Sequence of chain 1.A:
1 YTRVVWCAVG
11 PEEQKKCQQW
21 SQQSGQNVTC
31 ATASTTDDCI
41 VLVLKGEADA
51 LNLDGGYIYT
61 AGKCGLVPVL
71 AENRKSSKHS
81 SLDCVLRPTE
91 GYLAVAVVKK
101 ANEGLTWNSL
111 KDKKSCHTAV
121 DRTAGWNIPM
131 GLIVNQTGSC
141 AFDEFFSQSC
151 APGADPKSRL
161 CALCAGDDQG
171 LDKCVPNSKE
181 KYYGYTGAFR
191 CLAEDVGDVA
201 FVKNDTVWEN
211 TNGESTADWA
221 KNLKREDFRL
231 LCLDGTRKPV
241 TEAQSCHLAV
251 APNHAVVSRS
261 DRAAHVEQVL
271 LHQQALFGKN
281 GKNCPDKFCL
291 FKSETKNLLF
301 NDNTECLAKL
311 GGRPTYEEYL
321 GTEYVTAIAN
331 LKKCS

The small molecule below binds the protein below.
Small molecule (SMILES): CC(=O)N[C@H]1[C@H](O[C@H]2[C@H](O)[C@@H](NC(C)=O)CO[C@@H]2CO)O[C@H](CO)[C@@H](O)[C@@H]1O

Binding-site contacts:
Ligand atom O4 contacts residue LYS75 of chain 1.A at 3.4 Å.
Ligand atom O5 contacts residue TRP208 of chain 1.A at 3.7 Å.
Ligand atom O7 contacts residue LEU93 of chain 1.A at 3.7 Å.
Ligand atom C1 contacts residue ASP205 of chain 1.A at 4.3 Å.
Ligand atom C8 contacts residue GLN244 of chain 1.A at 3.7 Å.
Ligand atom C8 contacts residue TRP208 of chain 1.A at 4.2 Å (hydrophobic).
Ligand atom C4 contacts residue LYS75 of chain 1.A at 4.2 Å.
Ligand atom C7 contacts residue TRP208 of chain 1.A at 4.2 Å (hydrophobic).
Ligand atom C6 contacts residue LYS75 of chain 1.A at 4.1 Å.
Ligand atom N2 contacts residue ASN204 of chain 1.A at 3.0 Å (h-bond).
Ligand atom C7 contacts residue ASN204 of chain 1.A at 3.5 Å.
Ligand atom O7 contacts residue TRP208 of chain 1.A at 3.5 Å.
Ligand atom O6 contacts residue ASP205 of chain 1.A at 2.7 Å (salt-bridge).
Ligand atom C8 contacts residue ARG225 of chain 1.A at 4.5 Å.
Ligand atom O7 contacts residue ASN204 of chain 1.A at 3.6 Å.
Ligand atom C6 contacts residue SER77 of chain 1.A at 4.2 Å.
Ligand atom O6 contacts residue GLU209 of chain 1.A at 4.0 Å.
Ligand atom C6 contacts residue ASP205 of chain 1.A at 3.6 Å.
Ligand atom C1 contacts residue TRP208 of chain 1.A at 3.7 Å (hydrophobic).
Ligand atom O6 contacts residue SER77 of chain 1.A at 4.2 Å.
Ligand atom C6 contacts residue SER76 of chain 1.A at 3.9 Å.
Ligand atom C5 contacts residue ASP205 of chain 1.A at 4.0 Å.
Ligand atom C2 contacts residue ASN204 of chain 1.A at 2.5 Å.
Ligand atom C6 contacts residue TRP208 of chain 1.A at 3.6 Å (hydrophobic).
Ligand atom C7 contacts residue LEU93 of chain 1.A at 3.9 Å (hydrophobic).
Ligand atom C5 contacts residue TRP208 of chain 1.A at 3.6 Å (hydrophobic).
Ligand atom O5 contacts residue ASP205 of chain 1.A at 3.4 Å (salt-bridge).
Ligand atom C8 contacts residue ALA243 of chain 1.A at 4.2 Å (hydrophobic).
Ligand atom C8 contacts residue GLU214 of chain 1.A at 3.6 Å.
Ligand atom O5 contacts residue ASN204 of chain 1.A at 2.2 Å (h-bond).
Ligand atom C1 contacts residue ASN204 of chain 1.A at 1.4 Å.
Ligand atom C4 contacts residue ASN204 of chain 1.A at 4.2 Å.
Ligand atom C3 contacts residue ASN204 of chain 1.A at 3.8 Å.
Ligand atom C8 contacts residue LEU93 of chain 1.A at 3.7 Å (hydrophobic).
Ligand atom C5 contacts residue LYS75 of chain 1.A at 4.1 Å.
Ligand atom C5 contacts residue ASN204 of chain 1.A at 3.6 Å.